Sequence of chain 1.A:
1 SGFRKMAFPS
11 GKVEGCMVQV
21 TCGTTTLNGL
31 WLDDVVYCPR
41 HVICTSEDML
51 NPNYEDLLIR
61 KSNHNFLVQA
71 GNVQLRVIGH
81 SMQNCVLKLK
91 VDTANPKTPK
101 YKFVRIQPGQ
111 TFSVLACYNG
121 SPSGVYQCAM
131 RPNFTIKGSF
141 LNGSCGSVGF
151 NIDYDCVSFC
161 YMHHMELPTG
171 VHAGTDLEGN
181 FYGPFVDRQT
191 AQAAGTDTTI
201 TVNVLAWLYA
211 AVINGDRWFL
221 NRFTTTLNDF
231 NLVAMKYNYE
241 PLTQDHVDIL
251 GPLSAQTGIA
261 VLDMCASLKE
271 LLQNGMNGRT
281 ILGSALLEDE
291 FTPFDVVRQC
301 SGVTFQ

Sequence of chain 2.A:
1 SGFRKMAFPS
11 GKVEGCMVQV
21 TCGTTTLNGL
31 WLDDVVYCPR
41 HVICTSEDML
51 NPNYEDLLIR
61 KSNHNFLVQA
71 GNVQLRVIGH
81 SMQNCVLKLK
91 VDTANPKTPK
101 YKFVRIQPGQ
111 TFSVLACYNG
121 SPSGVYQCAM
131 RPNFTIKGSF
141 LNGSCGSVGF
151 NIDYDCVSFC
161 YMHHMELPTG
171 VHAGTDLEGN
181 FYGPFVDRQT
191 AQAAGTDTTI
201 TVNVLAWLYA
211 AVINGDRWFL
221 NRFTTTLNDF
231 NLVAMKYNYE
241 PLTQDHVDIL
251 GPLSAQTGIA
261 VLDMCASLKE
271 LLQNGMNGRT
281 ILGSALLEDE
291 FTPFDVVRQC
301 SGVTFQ

This small molecule binds to this protein.
Small molecule (SMILES): CC(C)(C)NC(=O)N[C@H](C(=O)N1C[C@H]2[C@@H]([C@H]1C(=O)N[C@@H](C[C@@H]1CCNC1=O)[C@@H](O)C(N)=O)C2(C)C)C(C)(C)C

Binding-site contacts:
Ligand atom O9 contacts residue CYS145 of chain 1.A at 2.6 Å (h-bond).
Ligand atom N16 contacts residue HIS164 of chain 1.A at 2.9 Å (h-bond).
Ligand atom C13 contacts residue GLN189 of chain 1.A at 3.4 Å.
Ligand atom O5 contacts residue GLY143 of chain 1.A at 2.8 Å (h-bond).
Ligand atom C27 contacts residue LEU167 of chain 1.A at 3.4 Å (hydrophobic).
Ligand atom N8 contacts residue GLU166 of chain 1.A at 3.1 Å (salt-bridge).
Ligand atom O5 contacts residue ASN142 of chain 1.A at 3.8 Å.
Ligand atom C29 contacts residue GLN192 of chain 1.A at 3.5 Å.
Ligand atom O26 contacts residue GLU166 of chain 1.A at 3.6 Å.
Ligand atom C29 contacts residue THR190 of chain 1.A at 3.2 Å.
Ligand atom C14 contacts residue HIS164 of chain 1.A at 3.5 Å.
Ligand atom C1 contacts residue GLY143 of chain 1.A at 3.6 Å.
Ligand atom O26 contacts residue PHE140 of chain 1.A at 3.6 Å.
Ligand atom O26 contacts residue HIS163 of chain 1.A at 2.7 Å (h-bond).
Ligand atom N2 contacts residue GLY143 of chain 1.A at 3.7 Å.
Ligand atom C31 contacts residue GLU166 of chain 1.A at 3.7 Å.
Ligand atom C9 contacts residue GLU166 of chain 1.A at 3.5 Å.
Ligand atom N23 contacts residue GLU166 of chain 1.A at 3.1 Å (salt-bridge).
Ligand atom N2 contacts residue ASN142 of chain 1.A at 3.5 Å (h-bond).
Ligand atom C28 contacts residue THR190 of chain 1.A at 3.7 Å.
Ligand atom C23 contacts residue ASP187 of chain 1.A at 3.7 Å.
Ligand atom C1 contacts residue ASN142 of chain 1.A at 3.7 Å.
Ligand atom N10 contacts residue GLU166 of chain 1.A at 2.9 Å (salt-bridge).
Ligand atom C17 contacts residue CYS145 of chain 1.A at 2.7 Å (hydrophobic).
Ligand atom N16 contacts residue CYS145 of chain 1.A at 3.1 Å (h-bond).
Ligand atom C19 contacts residue CYS145 of chain 1.A at 3.1 Å (hydrophobic).
Ligand atom C1 contacts residue CYS145 of chain 1.A at 2.7 Å (hydrophobic).
Ligand atom O5 contacts residue SER144 of chain 1.A at 3.0 Å (h-bond).
Ligand atom O33 contacts residue MET165 of chain 1.A at 3.3 Å.
Ligand atom O33 contacts residue GLU166 of chain 1.A at 2.9 Å (salt-bridge).
Ligand atom C24 contacts residue GLU166 of chain 1.A at 3.7 Å.
Ligand atom C23 contacts residue TYR54 of chain 1.A at 3.7 Å (hydrophobic).
Ligand atom O5 contacts residue CYS145 of chain 1.A at 2.9 Å (h-bond).
Ligand atom C8 contacts residue CYS145 of chain 1.A at 1.8 Å (hydrophobic).
Ligand atom C15 contacts residue HIS164 of chain 1.A at 3.7 Å.
Ligand atom O29 contacts residue GLN189 of chain 1.A at 3.4 Å.
Ligand atom C8 contacts residue HIS41 of chain 1.A at 3.6 Å.
Ligand atom O9 contacts residue HIS41 of chain 1.A at 2.6 Å (h-bond).
Ligand atom N23 contacts residue PHE140 of chain 1.A at 3.3 Å (h-bond).
Ligand atom C29 contacts residue MET165 of chain 1.A at 3.4 Å (hydrophobic).